The small molecule below binds the protein below.
Small molecule (SMILES): CC(=O)N[C@@H]1[C@@H](O)[C@H](O)[C@@H](CO)O[C@H]1O

Binding-site contacts:
Ligand atom C6 contacts residue PRO117 of chain 1.B at 4.2 Å (hydrophobic).
Ligand atom O7 contacts residue ILE151 of chain 1.B at 4.0 Å.
Ligand atom O7 contacts residue ASN113 of chain 1.B at 3.3 Å (h-bond).
Ligand atom O6 contacts residue ASN113 of chain 1.B at 4.1 Å.
Ligand atom C6 contacts residue THR115 of chain 1.B at 3.8 Å.
Ligand atom C7 contacts residue ILE151 of chain 1.B at 4.5 Å (hydrophobic).
Ligand atom O6 contacts residue PRO117 of chain 1.B at 3.7 Å.
Ligand atom C2 contacts residue ASN113 of chain 1.B at 3.7 Å.
Ligand atom C2 contacts residue THR115 of chain 1.B at 4.4 Å.
Ligand atom N2 contacts residue ASN113 of chain 1.B at 4.2 Å.
Ligand atom C8 contacts residue LEU156 of chain 1.B at 3.5 Å (hydrophobic).
Ligand atom C8 contacts residue SER153 of chain 1.B at 4.3 Å.
Ligand atom C7 contacts residue ASN113 of chain 1.B at 4.0 Å.
Ligand atom O6 contacts residue THR115 of chain 1.B at 3.2 Å (h-bond).
Ligand atom C1 contacts residue ASN113 of chain 1.B at 2.9 Å.
Ligand atom C5 contacts residue THR115 of chain 1.B at 3.5 Å.
Ligand atom O7 contacts residue HIS215 of chain 1.B at 3.2 Å (h-bond).
Ligand atom C7 contacts residue HIS215 of chain 1.B at 4.1 Å.
Ligand atom O5 contacts residue ASN113 of chain 1.B at 2.9 Å (h-bond).
Ligand atom C8 contacts residue ILE151 of chain 1.B at 4.4 Å (hydrophobic).
Ligand atom C1 contacts residue THR115 of chain 1.B at 3.4 Å.
Ligand atom C8 contacts residue HIS215 of chain 1.B at 4.5 Å.
Ligand atom O5 contacts residue THR115 of chain 1.B at 3.4 Å (h-bond).
Ligand atom N2 contacts residue THR115 of chain 1.B at 4.5 Å.
Ligand atom C5 contacts residue ASN113 of chain 1.B at 4.2 Å.
Ligand atom O6 contacts residue GLY116 of chain 1.B at 4.1 Å.

Sequence of chain 1.B:
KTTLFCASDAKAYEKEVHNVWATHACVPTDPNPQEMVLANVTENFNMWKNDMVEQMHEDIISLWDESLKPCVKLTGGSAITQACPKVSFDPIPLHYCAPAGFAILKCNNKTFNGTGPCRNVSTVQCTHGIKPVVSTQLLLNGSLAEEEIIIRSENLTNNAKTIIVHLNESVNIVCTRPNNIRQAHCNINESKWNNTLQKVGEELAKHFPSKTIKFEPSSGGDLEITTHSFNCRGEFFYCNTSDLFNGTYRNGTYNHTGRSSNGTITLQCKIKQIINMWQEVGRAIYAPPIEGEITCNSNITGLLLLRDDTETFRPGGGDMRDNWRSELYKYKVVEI